Sequence of chain 1.B:
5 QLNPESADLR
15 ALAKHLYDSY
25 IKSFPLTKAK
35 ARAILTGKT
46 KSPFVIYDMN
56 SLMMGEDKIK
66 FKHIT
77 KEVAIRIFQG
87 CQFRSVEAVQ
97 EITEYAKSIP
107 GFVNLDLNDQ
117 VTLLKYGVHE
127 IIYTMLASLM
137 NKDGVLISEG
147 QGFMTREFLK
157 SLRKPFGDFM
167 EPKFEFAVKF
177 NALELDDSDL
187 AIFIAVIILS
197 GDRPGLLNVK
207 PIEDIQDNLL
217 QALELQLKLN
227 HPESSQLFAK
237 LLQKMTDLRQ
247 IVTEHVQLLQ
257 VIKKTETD

The protein below binds the small molecule below.
Small molecule (SMILES): Cc1c(C)n(Cc2ccc(Cl)c(O[C@@H](C)C(=O)O)c2)c2ccc(C(=O)N[C@@H](C)c3ccc(C(C)(C)C)cc3)cc12

Sequence of chain 1.D:
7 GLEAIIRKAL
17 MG

Binding-site contacts:
Ligand atom C11 contacts residue LEU135 of chain 1.B at 3.7 Å (hydrophobic).
Ligand atom C38 contacts residue VAL95 of chain 1.B at 3.7 Å (hydrophobic).
Ligand atom C29 contacts residue SER91 of chain 1.B at 3.6 Å.
Ligand atom C08 contacts residue LEU132 of chain 1.B at 3.7 Å (hydrophobic).
Ligand atom C14 contacts residue ILE143 of chain 1.B at 3.5 Å (hydrophobic).
Ligand atom C02 contacts residue MET166 of chain 1.B at 3.6 Å (hydrophobic).
Ligand atom O25 contacts residue PHE165 of chain 1.B at 3.3 Å.
Ligand atom C15 contacts residue CYS87 of chain 1.B at 3.7 Å (hydrophobic).
Ligand atom C27 contacts residue SER91 of chain 1.B at 3.7 Å.
Ligand atom O23 contacts residue SER144 of chain 1.B at 2.7 Å (h-bond).
Ligand atom C06 contacts residue SER91 of chain 1.B at 3.2 Å.
Ligand atom O25 contacts residue TYR129 of chain 1.B at 3.7 Å.
Ligand atom C38 contacts residue VAL124 of chain 1.B at 3.5 Å (hydrophobic).
Ligand atom CL40 contacts residue HIS68 of chain 1.B at 3.5 Å.
Ligand atom C28 contacts residue SER91 of chain 1.B at 3.4 Å.
Ligand atom C02 contacts residue CYS87 of chain 1.B at 3.6 Å (hydrophobic).
Ligand atom C29 contacts residue HIS125 of chain 1.B at 3.6 Å.
Ligand atom C31 contacts residue HIS125 of chain 1.B at 3.6 Å.
Ligand atom C03 contacts residue MET166 of chain 1.B at 3.7 Å (hydrophobic).
Ligand atom C12 contacts residue LEU132 of chain 1.B at 3.7 Å (hydrophobic).
Ligand atom O25 contacts residue LYS169 of chain 1.B at 3.6 Å.
Ligand atom C33 contacts residue SER91 of chain 1.B at 3.7 Å.
Ligand atom C15 contacts residue ILE143 of chain 1.B at 3.5 Å (hydrophobic).
Ligand atom N26 contacts residue SER91 of chain 1.B at 2.9 Å (h-bond).
Ligand atom C14 contacts residue CYS87 of chain 1.B at 3.8 Å (hydrophobic).
Ligand atom C32 contacts residue SER91 of chain 1.B at 3.8 Å.
Ligand atom N07 contacts residue LEU132 of chain 1.B at 3.4 Å.
Ligand atom C03 contacts residue CYS87 of chain 1.B at 3.3 Å (hydrophobic).
Ligand atom C39 contacts residue GLY86 of chain 1.B at 3.1 Å.
Ligand atom O19 contacts residue GLY86 of chain 1.B at 3.8 Å.
Ligand atom C04 contacts residue LEU132 of chain 1.B at 3.6 Å (hydrophobic).
Ligand atom C10 contacts residue ARG90 of chain 1.B at 3.6 Å.
Ligand atom C30 contacts residue HIS125 of chain 1.B at 3.2 Å.
Ligand atom C21 contacts residue SER144 of chain 1.B at 3.7 Å.
Ligand atom C39 contacts residue HIS68 of chain 1.B at 3.6 Å.
Ligand atom O23 contacts residue ILE143 of chain 1.B at 3.5 Å.
Ligand atom O22 contacts residue ARG90 of chain 1.B at 3.4 Å.
Ligand atom C38 contacts residue HIS125 of chain 1.B at 3.8 Å.
Ligand atom C34 contacts residue HIS251 of chain 1.B at 3.7 Å.
Ligand atom C20 contacts residue GLY86 of chain 1.B at 3.4 Å.